This small molecule binds to this protein.
Small molecule (SMILES): CC(=O)N[C@@H]1[C@@H](O)[C@H](O)[C@@H](CO)O[C@H]1O

Binding-site contacts:
Ligand atom O7 contacts residue GLY7 of chain 1.F at 3.8 Å.
Ligand atom C8 contacts residue PHE10 of chain 1.F at 3.7 Å (hydrophobic).
Ligand atom C1 contacts residue ASN11 of chain 1.F at 1.4 Å.
Ligand atom C5 contacts residue ASN11 of chain 1.F at 3.7 Å.
Ligand atom N2 contacts residue GLY7 of chain 1.F at 4.4 Å.
Ligand atom C7 contacts residue ASN11 of chain 1.F at 3.9 Å.
Ligand atom N2 contacts residue ASN11 of chain 1.F at 2.9 Å (h-bond).
Ligand atom O5 contacts residue ASN11 of chain 1.F at 2.4 Å (h-bond).
Ligand atom N2 contacts residue PHE10 of chain 1.F at 4.5 Å.
Ligand atom C7 contacts residue GLY7 of chain 1.F at 3.8 Å.
Ligand atom C4 contacts residue ASN11 of chain 1.F at 4.2 Å.
Ligand atom C8 contacts residue LEU36 of chain 1.F at 3.7 Å (hydrophobic).
Ligand atom O7 contacts residue PHE6 of chain 1.F at 4.5 Å.
Ligand atom C3 contacts residue ASN11 of chain 1.F at 3.8 Å.
Ligand atom C7 contacts residue PHE6 of chain 1.F at 4.3 Å (hydrophobic).
Ligand atom C2 contacts residue ASN11 of chain 1.F at 2.5 Å.
Ligand atom O7 contacts residue ASN11 of chain 1.F at 4.3 Å.
Ligand atom C8 contacts residue PHE6 of chain 1.F at 3.4 Å (hydrophobic).
Ligand atom C8 contacts residue GLY7 of chain 1.F at 3.7 Å.

Sequence of chain 1.F:
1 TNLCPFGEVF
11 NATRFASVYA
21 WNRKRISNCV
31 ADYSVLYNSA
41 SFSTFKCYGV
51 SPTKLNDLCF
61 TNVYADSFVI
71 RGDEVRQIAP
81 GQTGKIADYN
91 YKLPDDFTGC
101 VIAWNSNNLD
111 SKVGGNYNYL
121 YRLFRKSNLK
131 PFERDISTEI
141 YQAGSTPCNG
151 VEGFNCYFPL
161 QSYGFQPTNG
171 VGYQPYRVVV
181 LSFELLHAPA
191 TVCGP